Binding-site contacts:
Ligand atom C1 contacts residue SER94 of chain 1.A at 3.6 Å.
Ligand atom C34 contacts residue LEU92 of chain 1.A at 3.6 Å (hydrophobic).
Ligand atom C33 contacts residue LEU92 of chain 1.A at 3.4 Å (hydrophobic).
Ligand atom C32 contacts residue VAL83 of chain 1.A at 3.4 Å (hydrophobic).
Ligand atom C5 contacts residue GLU104 of chain 1.A at 3.8 Å.
Ligand atom C3 contacts residue SER94 of chain 1.A at 3.6 Å.
Ligand atom C11 contacts residue SER94 of chain 1.A at 3.8 Å.
Ligand atom C17 contacts residue GLY91 of chain 1.A at 3.8 Å.
Ligand atom C4 contacts residue TRP95 of chain 1.A at 3.5 Å (hydrophobic).
Ligand atom C3 contacts residue GLN93 of chain 1.A at 3.5 Å.
Ligand atom C32 contacts residue GLY91 of chain 1.A at 3.7 Å.
Ligand atom C19 contacts residue TRP108 of chain 1.A at 3.4 Å (hydrophobic).
Ligand atom C5 contacts residue TRP108 of chain 1.A at 3.8 Å (hydrophobic).
Ligand atom C4 contacts residue GLN93 of chain 1.A at 3.8 Å.
Ligand atom C3 contacts residue ASP99 of chain 1.A at 3.6 Å.
Ligand atom C13 contacts residue LEU92 of chain 1.A at 3.6 Å (hydrophobic).
Ligand atom C3 contacts residue GLU104 of chain 1.A at 3.7 Å.
Ligand atom O6 contacts residue TRP108 of chain 1.A at 3.0 Å (h-bond).
Ligand atom N7 contacts residue GLN93 of chain 1.A at 3.0 Å (h-bond).
Ligand atom C4 contacts residue GLU104 of chain 1.A at 3.6 Å.
Ligand atom C5 contacts residue GLN93 of chain 1.A at 3.7 Å.
Ligand atom O27 contacts residue GLN93 of chain 1.A at 2.9 Å (h-bond).
Ligand atom C33 contacts residue LYS82 of chain 1.A at 3.6 Å.
Ligand atom N15 contacts residue LEU92 of chain 1.A at 3.5 Å.
Ligand atom C18 contacts residue TRP108 of chain 1.A at 3.5 Å (hydrophobic).
Ligand atom C4 contacts residue ASP99 of chain 1.A at 3.8 Å.
Ligand atom N2 contacts residue ASP99 of chain 1.A at 2.7 Å (salt-bridge).
Ligand atom C34 contacts residue GLY91 of chain 1.A at 3.6 Å.
Ligand atom C36 contacts residue GLN93 of chain 1.A at 3.5 Å.
Ligand atom C33 contacts residue GLY91 of chain 1.A at 3.6 Å.
Ligand atom C31 contacts residue ARG84 of chain 1.A at 3.4 Å.
Ligand atom C11 contacts residue GLN93 of chain 1.A at 3.8 Å.
Ligand atom O14 contacts residue GLN93 of chain 1.A at 2.9 Å (h-bond).
Ligand atom C33 contacts residue VAL83 of chain 1.A at 3.6 Å (hydrophobic).
Ligand atom O6 contacts residue GLU104 of chain 1.A at 3.2 Å (salt-bridge).
Ligand atom C16 contacts residue GLY91 of chain 1.A at 3.3 Å.
Ligand atom O14 contacts residue LEU92 of chain 1.A at 3.5 Å.
Ligand atom C1 contacts residue ASP99 of chain 1.A at 3.3 Å.
Ligand atom C32 contacts residue LYS82 of chain 1.A at 3.7 Å.
Ligand atom N2 contacts residue GLU104 of chain 1.A at 3.1 Å (salt-bridge).

Sequence of chain 1.A:
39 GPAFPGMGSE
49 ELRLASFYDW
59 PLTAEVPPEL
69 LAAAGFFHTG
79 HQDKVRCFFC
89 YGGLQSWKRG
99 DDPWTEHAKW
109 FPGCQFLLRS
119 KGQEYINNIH

The protein below binds the small molecule below.
Small molecule (SMILES): CN[C@@H](C)C(=O)N[C@H](C(=O)N1CC[C@H]2CC[C@H](NC(=O)C(c3ccccc3)c3ccccc3)[C@H]21)C(C)(C)C